This protein binds this small molecule.
Small molecule (SMILES): [C-]#[N+]C(C)(C)C

Sequence of chain 2.A:
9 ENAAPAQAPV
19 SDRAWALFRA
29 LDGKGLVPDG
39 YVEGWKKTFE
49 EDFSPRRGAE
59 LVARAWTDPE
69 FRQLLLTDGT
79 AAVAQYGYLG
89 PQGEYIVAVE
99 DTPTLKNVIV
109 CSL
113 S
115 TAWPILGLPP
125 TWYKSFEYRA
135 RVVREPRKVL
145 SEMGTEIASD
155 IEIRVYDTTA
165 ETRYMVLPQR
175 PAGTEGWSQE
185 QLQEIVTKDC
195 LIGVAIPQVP

Binding-site contacts:
Ligand atom C1 contacts residue GLN90 of chain 2.A at 3.9 Å.
Ligand atom C4 contacts residue NO1 of chain 2.D at 3.2 Å.
Ligand atom C contacts residue VAL55 of chain 2.B at 3.7 Å (hydrophobic).
Ligand atom C4 contacts residue TRP117 of chain 2.A at 4.3 Å (hydrophobic).
Ligand atom C contacts residue TYR37 of chain 2.B at 4.1 Å (hydrophobic).
Ligand atom C2 contacts residue NO1 of chain 2.D at 3.8 Å.
Ligand atom C1 contacts residue NO1 of chain 2.D at 3.8 Å.
Ligand atom C1 contacts residue TRP117 of chain 2.A at 4.1 Å (hydrophobic).
Ligand atom C4 contacts residue TYR76 of chain 2.B at 4.1 Å (hydrophobic).
Ligand atom C4 contacts residue TYR72 of chain 2.B at 3.5 Å (hydrophobic).
Ligand atom C contacts residue TYR76 of chain 2.B at 3.9 Å (hydrophobic).
Ligand atom C2 contacts residue VAL52 of chain 2.B at 4.4 Å (hydrophobic).
Ligand atom C3 contacts residue VAL52 of chain 2.B at 4.0 Å (hydrophobic).
Ligand atom C1 contacts residue VAL52 of chain 2.B at 4.0 Å (hydrophobic).
Ligand atom C contacts residue MET40 of chain 2.B at 2.0 Å (hydrophobic).
Ligand atom C3 contacts residue NO1 of chain 2.D at 3.8 Å.
Ligand atom N contacts residue TYR76 of chain 2.B at 4.1 Å.
Ligand atom C2 contacts residue MET40 of chain 2.B at 4.0 Å (hydrophobic).
Ligand atom C2 contacts residue TYR76 of chain 2.B at 4.4 Å (hydrophobic).
Ligand atom C1 contacts residue MET40 of chain 2.B at 3.8 Å (hydrophobic).
Ligand atom C4 contacts residue SER113 of chain 2.A at 4.0 Å.
Ligand atom N contacts residue TYR37 of chain 2.B at 4.3 Å.
Ligand atom C4 contacts residue TYR37 of chain 2.B at 3.8 Å (hydrophobic).
Ligand atom C3 contacts residue TYR76 of chain 2.B at 4.3 Å (hydrophobic).
Ligand atom C3 contacts residue ARG56 of chain 2.B at 3.8 Å.
Ligand atom N contacts residue MET40 of chain 2.B at 2.7 Å (h-bond).
Ligand atom C3 contacts residue CSD112 of chain 2.A at 3.9 Å.
Ligand atom N contacts residue VAL55 of chain 2.B at 4.3 Å.

Sequence of chain 2.B:
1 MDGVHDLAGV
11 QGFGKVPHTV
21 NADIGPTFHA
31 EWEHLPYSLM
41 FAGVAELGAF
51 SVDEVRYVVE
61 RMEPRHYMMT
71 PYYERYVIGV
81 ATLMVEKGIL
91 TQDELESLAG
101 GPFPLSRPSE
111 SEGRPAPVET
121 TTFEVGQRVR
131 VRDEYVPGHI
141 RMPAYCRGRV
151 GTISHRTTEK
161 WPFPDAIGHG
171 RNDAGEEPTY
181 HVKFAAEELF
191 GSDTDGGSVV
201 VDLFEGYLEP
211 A